Binding-site contacts:
Ligand atom C8 contacts residue CYS15 of chain 1.C at 3.4 Å (hydrophobic).
Ligand atom N2 contacts residue CYS15 of chain 1.C at 4.5 Å.
Ligand atom C7 contacts residue ASN17 of chain 1.C at 3.3 Å.
Ligand atom C1 contacts residue ASN137 of chain 1.C at 4.2 Å.
Ligand atom C5 contacts residue ASN137 of chain 1.C at 3.7 Å.
Ligand atom C3 contacts residue ASN137 of chain 1.C at 4.5 Å.
Ligand atom N2 contacts residue ASN17 of chain 1.C at 3.1 Å (h-bond).
Ligand atom C1 contacts residue ASN17 of chain 1.C at 1.5 Å.
Ligand atom C8 contacts residue ASN17 of chain 1.C at 4.2 Å.
Ligand atom C2 contacts residue ASN17 of chain 1.C at 2.6 Å.
Ligand atom C6 contacts residue ASN137 of chain 1.C at 4.0 Å.
Ligand atom O7 contacts residue ASN17 of chain 1.C at 3.5 Å (h-bond).
Ligand atom C3 contacts residue ASN17 of chain 1.C at 3.9 Å.
Ligand atom C4 contacts residue ASN17 of chain 1.C at 4.3 Å.
Ligand atom O5 contacts residue ASN137 of chain 1.C at 3.8 Å.
Ligand atom O5 contacts residue ASN17 of chain 1.C at 2.4 Å (h-bond).
Ligand atom C5 contacts residue ASN17 of chain 1.C at 3.7 Å.

Sequence of chain 1.C:
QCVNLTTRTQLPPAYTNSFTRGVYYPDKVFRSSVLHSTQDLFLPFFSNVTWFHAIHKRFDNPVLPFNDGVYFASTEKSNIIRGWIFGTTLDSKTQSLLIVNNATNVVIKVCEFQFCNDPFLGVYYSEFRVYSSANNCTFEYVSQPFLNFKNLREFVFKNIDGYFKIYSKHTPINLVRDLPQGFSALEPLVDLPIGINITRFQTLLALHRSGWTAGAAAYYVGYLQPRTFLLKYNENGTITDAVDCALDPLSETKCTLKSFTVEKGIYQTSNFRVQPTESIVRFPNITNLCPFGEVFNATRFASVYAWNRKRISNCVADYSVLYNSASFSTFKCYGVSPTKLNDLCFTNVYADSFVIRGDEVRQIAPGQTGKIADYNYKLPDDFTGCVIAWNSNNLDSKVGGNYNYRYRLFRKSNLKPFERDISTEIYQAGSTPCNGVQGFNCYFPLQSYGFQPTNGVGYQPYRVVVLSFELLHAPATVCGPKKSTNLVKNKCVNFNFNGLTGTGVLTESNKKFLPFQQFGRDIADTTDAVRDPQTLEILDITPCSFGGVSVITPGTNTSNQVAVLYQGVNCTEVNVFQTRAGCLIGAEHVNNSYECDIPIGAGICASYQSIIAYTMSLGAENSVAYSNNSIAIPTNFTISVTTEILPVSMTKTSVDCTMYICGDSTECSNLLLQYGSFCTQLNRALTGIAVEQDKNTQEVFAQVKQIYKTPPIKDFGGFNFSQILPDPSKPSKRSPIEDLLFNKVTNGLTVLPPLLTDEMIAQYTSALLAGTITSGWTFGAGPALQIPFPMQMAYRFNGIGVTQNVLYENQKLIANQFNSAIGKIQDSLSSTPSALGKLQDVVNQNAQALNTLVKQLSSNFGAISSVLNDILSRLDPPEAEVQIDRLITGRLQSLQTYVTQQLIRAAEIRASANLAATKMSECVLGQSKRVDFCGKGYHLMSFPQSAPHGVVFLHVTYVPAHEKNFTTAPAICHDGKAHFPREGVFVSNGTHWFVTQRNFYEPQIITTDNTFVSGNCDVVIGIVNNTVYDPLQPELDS

This protein binds this small molecule.
Small molecule (SMILES): CC(=O)N[C@H]1[C@H](O[C@H]2[C@H](O)[C@@H](NC(C)=O)CO[C@@H]2CO)O[C@H](CO)[C@@H](O)[C@@H]1O